Sequence of chain 1.A:
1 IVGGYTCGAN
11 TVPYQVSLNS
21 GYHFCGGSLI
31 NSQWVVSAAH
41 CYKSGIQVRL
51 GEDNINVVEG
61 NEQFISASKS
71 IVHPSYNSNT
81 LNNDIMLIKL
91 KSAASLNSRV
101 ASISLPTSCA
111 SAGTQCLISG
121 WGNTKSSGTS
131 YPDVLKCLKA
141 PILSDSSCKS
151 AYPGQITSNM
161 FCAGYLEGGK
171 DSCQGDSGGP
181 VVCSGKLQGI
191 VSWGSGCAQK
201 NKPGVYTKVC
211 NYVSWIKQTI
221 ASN

The protein below binds the small molecule below.
Small molecule (SMILES): NCc1ccccc1

Binding-site contacts:
Ligand atom N contacts residue CYS197 of chain 1.A at 3.9 Å.
Ligand atom C6 contacts residue SER172 of chain 1.A at 3.5 Å.
Ligand atom C1 contacts residue CYS173 of chain 1.A at 4.3 Å (hydrophobic).
Ligand atom C5 contacts residue SER177 of chain 1.A at 3.5 Å.
Ligand atom C1 contacts residue SER172 of chain 1.A at 3.9 Å.
Ligand atom N contacts residue CYS173 of chain 1.A at 4.5 Å.
Ligand atom C2 contacts residue TRP193 of chain 1.A at 4.0 Å (hydrophobic).
Ligand atom N contacts residue SER172 of chain 1.A at 2.8 Å (h-bond).
Ligand atom C contacts residue GLY196 of chain 1.A at 3.8 Å.
Ligand atom C1 contacts residue TRP193 of chain 1.A at 3.8 Å (hydrophobic).
Ligand atom C4 contacts residue GLN174 of chain 1.A at 3.9 Å.
Ligand atom C6 contacts residue CYS173 of chain 1.A at 4.0 Å (hydrophobic).
Ligand atom C6 contacts residue TRP193 of chain 1.A at 4.3 Å (hydrophobic).
Ligand atom C3 contacts residue GLY194 of chain 1.A at 4.5 Å.
Ligand atom C5 contacts residue VAL191 of chain 1.A at 3.9 Å (hydrophobic).
Ligand atom C contacts residue TRP193 of chain 1.A at 3.5 Å (hydrophobic).
Ligand atom N contacts residue GLY204 of chain 1.A at 4.4 Å.
Ligand atom C4 contacts residue CYS173 of chain 1.A at 3.9 Å (hydrophobic).
Ligand atom C contacts residue SER172 of chain 1.A at 3.6 Å.
Ligand atom C contacts residue GLY204 of chain 1.A at 3.9 Å.
Ligand atom C3 contacts residue SO41 of chain 1.D at 4.4 Å.
Ligand atom C1 contacts residue GLY194 of chain 1.A at 4.0 Å.
Ligand atom C5 contacts residue GLN174 of chain 1.A at 4.2 Å.
Ligand atom C4 contacts residue SER192 of chain 1.A at 4.5 Å.
Ligand atom C2 contacts residue GLY194 of chain 1.A at 3.8 Å.
Ligand atom C5 contacts residue SO41 of chain 1.D at 4.2 Å.
Ligand atom C5 contacts residue SER192 of chain 1.A at 4.3 Å.
Ligand atom C4 contacts residue SER177 of chain 1.A at 3.7 Å.
Ligand atom C6 contacts residue VAL191 of chain 1.A at 3.8 Å (hydrophobic).
Ligand atom C1 contacts residue GLY196 of chain 1.A at 4.1 Å.
Ligand atom C5 contacts residue CYS173 of chain 1.A at 3.6 Å (hydrophobic).
Ligand atom N contacts residue GLY196 of chain 1.A at 2.9 Å (h-bond).
Ligand atom C4 contacts residue SO41 of chain 1.D at 3.7 Å.
Ligand atom C2 contacts residue GLY196 of chain 1.A at 3.6 Å.
Ligand atom C contacts residue GLY194 of chain 1.A at 4.0 Å.
Ligand atom C contacts residue ASP171 of chain 1.A at 3.9 Å.
Ligand atom C3 contacts residue GLN174 of chain 1.A at 4.2 Å.
Ligand atom N contacts residue ASP171 of chain 1.A at 2.8 Å (salt-bridge).
Ligand atom C3 contacts residue CYS173 of chain 1.A at 4.4 Å (hydrophobic).